Binding-site contacts:
Ligand atom N03 contacts residue GLY61 of chain 1.A at 2.8 Å (h-bond).
Ligand atom C03 contacts residue GLU63 of chain 1.A at 3.5 Å.
Ligand atom C06 contacts residue GLU63 of chain 1.A at 3.5 Å.
Ligand atom C25 contacts residue MET73 of chain 1.A at 3.5 Å (hydrophobic).
Ligand atom C12 contacts residue ASP13 of chain 1.A at 3.4 Å.
Ligand atom N01 contacts residue TYR97 of chain 1.A at 3.4 Å (h-bond).
Ligand atom C08 contacts residue ASP13 of chain 1.A at 3.3 Å.
Ligand atom C07 contacts residue GLY61 of chain 1.A at 3.4 Å.
Ligand atom O01 contacts residue TYR97 of chain 1.A at 3.5 Å (h-bond).
Ligand atom N06 contacts residue GLU63 of chain 1.A at 2.8 Å (salt-bridge).
Ligand atom C22 contacts residue GLU64 of chain 1.A at 3.3 Å.
Ligand atom C05 contacts residue TYR97 of chain 1.A at 3.3 Å (hydrophobic).
Ligand atom C07 contacts residue GLU63 of chain 1.A at 3.5 Å.
Ligand atom C11 contacts residue ASP13 of chain 1.A at 3.6 Å.
Ligand atom O02 contacts residue ASP70 of chain 1.A at 2.6 Å (salt-bridge).
Ligand atom N05 contacts residue HIS96 of chain 1.A at 2.9 Å (h-bond).
Ligand atom C20 contacts residue ASP70 of chain 1.A at 3.2 Å.
Ligand atom O02 contacts residue ARG69 of chain 1.A at 3.4 Å.
Ligand atom C30 contacts residue HIS96 of chain 1.A at 3.5 Å.
Ligand atom F02 contacts residue GLN100 of chain 1.A at 3.4 Å.
Ligand atom C04 contacts residue GLU63 of chain 1.A at 3.2 Å.
Ligand atom N03 contacts residue ASP13 of chain 1.A at 2.8 Å (salt-bridge).
Ligand atom C11 contacts residue TYR97 of chain 1.A at 3.4 Å (hydrophobic).
Ligand atom F02 contacts residue TYR65 of chain 1.A at 3.3 Å.
Ligand atom F02 contacts residue HIS96 of chain 1.A at 3.2 Å.
Ligand atom F01 contacts residue LYS89 of chain 1.A at 3.0 Å.
Ligand atom C28 contacts residue GLU63 of chain 1.A at 3.3 Å.
Ligand atom O02 contacts residue TYR65 of chain 1.A at 3.3 Å.
Ligand atom C09 contacts residue GLY61 of chain 1.A at 3.4 Å.
Ligand atom O01 contacts residue HIS96 of chain 1.A at 3.4 Å (h-bond).
Ligand atom C22 contacts residue TYR65 of chain 1.A at 3.4 Å (hydrophobic).
Ligand atom C05 contacts residue GLU63 of chain 1.A at 3.5 Å.
Ligand atom C10 contacts residue GLY61 of chain 1.A at 3.2 Å.
Ligand atom O01 contacts residue GLU63 of chain 1.A at 3.2 Å (salt-bridge).
Ligand atom N05 contacts residue TYR65 of chain 1.A at 3.4 Å (h-bond).
Ligand atom C11 contacts residue GLY11 of chain 1.A at 3.4 Å.
Ligand atom C24 contacts residue MET73 of chain 1.A at 3.5 Å (hydrophobic).
Ligand atom C12 contacts residue TYR97 of chain 1.A at 3.4 Å (hydrophobic).
Ligand atom C21 contacts residue ASP70 of chain 1.A at 3.3 Å.
Ligand atom N01 contacts residue GLU63 of chain 1.A at 3.5 Å.

Sequence of chain 1.A:
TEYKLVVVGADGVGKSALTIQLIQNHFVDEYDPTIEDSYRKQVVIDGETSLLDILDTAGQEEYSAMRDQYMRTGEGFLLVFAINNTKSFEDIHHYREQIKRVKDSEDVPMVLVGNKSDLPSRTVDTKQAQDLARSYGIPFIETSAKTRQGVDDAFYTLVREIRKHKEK

This protein binds this small molecule.
Small molecule (SMILES): Oc1cc(-c2ncc3c(N4C[C@H]5CC[C@@H](C4)N5)nc(OC[C@]45CCCN4C[C@@H](F)C5)nc3c2F)c2ccccc2c1